Sequence of chain 3.G:
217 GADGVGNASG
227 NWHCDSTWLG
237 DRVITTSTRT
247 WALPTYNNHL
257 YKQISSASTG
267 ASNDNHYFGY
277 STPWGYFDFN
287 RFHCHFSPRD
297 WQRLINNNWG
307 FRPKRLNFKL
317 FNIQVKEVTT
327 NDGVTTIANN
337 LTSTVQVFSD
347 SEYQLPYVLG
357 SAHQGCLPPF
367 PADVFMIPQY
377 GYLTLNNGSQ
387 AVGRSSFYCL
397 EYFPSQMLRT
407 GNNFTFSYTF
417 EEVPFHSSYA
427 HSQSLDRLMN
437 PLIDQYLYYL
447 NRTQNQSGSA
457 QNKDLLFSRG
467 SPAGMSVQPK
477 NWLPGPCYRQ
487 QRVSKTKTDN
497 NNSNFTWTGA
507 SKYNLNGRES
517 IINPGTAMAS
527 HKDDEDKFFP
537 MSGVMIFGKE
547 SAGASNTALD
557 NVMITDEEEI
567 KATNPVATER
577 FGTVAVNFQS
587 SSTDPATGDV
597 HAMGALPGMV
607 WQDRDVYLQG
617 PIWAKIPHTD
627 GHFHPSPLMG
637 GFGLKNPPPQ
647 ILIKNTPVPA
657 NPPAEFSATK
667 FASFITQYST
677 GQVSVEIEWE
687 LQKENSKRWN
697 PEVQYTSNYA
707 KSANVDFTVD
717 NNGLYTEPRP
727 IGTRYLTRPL

Binding-site contacts:
Ligand atom C5 contacts residue PHE629 of chain 3.G at 4.3 Å (hydrophobic).
Ligand atom N3 contacts residue HIS630 of chain 3.G at 3.3 Å (h-bond).
Ligand atom C6 contacts residue PHE629 of chain 3.E at 4.1 Å (hydrophobic).
Ligand atom O2 contacts residue GLY627 of chain 3.E at 3.7 Å.
Ligand atom C4 contacts residue HIS630 of chain 3.G at 3.9 Å.
Ligand atom N1 contacts residue PHE629 of chain 3.E at 4.2 Å.
Ligand atom N4 contacts residue HIS630 of chain 3.G at 3.8 Å.
Ligand atom O2 contacts residue HIS630 of chain 3.G at 3.9 Å.
Ligand atom O2 contacts residue ASP626 of chain 3.E at 4.0 Å.
Ligand atom C5 contacts residue HIS628 of chain 3.E at 4.2 Å.
Ligand atom N3 contacts residue HIS628 of chain 3.E at 4.3 Å.
Ligand atom C2 contacts residue HIS628 of chain 3.E at 3.3 Å.
Ligand atom N1 contacts residue HIS628 of chain 3.E at 2.5 Å (h-bond).
Ligand atom C6 contacts residue HIS628 of chain 3.E at 3.1 Å.
Ligand atom O2 contacts residue HIS628 of chain 3.E at 3.4 Å (h-bond).
Ligand atom C2 contacts residue HIS630 of chain 3.G at 3.8 Å.

A small-molecule ligand and the protein it binds are described below.
Small molecule (SMILES): Nc1ccnc(=O)[nH]1

Sequence of chain 3.E:
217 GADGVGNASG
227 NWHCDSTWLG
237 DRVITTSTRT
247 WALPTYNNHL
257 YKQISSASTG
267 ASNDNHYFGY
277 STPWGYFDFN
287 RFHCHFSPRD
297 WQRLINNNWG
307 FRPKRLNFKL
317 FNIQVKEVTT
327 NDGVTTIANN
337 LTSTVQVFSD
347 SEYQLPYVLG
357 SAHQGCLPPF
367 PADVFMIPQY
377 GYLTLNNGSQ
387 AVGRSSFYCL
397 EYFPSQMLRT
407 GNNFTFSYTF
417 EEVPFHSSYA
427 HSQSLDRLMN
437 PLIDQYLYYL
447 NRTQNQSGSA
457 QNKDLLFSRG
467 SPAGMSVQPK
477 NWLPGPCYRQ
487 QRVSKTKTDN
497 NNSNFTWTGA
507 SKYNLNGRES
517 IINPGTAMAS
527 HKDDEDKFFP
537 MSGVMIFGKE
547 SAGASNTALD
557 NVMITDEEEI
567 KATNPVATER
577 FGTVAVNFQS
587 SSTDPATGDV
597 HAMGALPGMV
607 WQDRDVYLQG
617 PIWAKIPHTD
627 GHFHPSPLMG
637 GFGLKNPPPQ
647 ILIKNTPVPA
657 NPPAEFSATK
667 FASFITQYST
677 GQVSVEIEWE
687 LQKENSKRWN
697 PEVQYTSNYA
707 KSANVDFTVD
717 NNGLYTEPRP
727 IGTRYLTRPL